The protein below binds the small molecule below.
Small molecule (SMILES): CC(=O)N[C@@H]1[C@@H](O)[C@H](O)[C@@H](CO)O[C@H]1O

Sequence of chain 1.C:
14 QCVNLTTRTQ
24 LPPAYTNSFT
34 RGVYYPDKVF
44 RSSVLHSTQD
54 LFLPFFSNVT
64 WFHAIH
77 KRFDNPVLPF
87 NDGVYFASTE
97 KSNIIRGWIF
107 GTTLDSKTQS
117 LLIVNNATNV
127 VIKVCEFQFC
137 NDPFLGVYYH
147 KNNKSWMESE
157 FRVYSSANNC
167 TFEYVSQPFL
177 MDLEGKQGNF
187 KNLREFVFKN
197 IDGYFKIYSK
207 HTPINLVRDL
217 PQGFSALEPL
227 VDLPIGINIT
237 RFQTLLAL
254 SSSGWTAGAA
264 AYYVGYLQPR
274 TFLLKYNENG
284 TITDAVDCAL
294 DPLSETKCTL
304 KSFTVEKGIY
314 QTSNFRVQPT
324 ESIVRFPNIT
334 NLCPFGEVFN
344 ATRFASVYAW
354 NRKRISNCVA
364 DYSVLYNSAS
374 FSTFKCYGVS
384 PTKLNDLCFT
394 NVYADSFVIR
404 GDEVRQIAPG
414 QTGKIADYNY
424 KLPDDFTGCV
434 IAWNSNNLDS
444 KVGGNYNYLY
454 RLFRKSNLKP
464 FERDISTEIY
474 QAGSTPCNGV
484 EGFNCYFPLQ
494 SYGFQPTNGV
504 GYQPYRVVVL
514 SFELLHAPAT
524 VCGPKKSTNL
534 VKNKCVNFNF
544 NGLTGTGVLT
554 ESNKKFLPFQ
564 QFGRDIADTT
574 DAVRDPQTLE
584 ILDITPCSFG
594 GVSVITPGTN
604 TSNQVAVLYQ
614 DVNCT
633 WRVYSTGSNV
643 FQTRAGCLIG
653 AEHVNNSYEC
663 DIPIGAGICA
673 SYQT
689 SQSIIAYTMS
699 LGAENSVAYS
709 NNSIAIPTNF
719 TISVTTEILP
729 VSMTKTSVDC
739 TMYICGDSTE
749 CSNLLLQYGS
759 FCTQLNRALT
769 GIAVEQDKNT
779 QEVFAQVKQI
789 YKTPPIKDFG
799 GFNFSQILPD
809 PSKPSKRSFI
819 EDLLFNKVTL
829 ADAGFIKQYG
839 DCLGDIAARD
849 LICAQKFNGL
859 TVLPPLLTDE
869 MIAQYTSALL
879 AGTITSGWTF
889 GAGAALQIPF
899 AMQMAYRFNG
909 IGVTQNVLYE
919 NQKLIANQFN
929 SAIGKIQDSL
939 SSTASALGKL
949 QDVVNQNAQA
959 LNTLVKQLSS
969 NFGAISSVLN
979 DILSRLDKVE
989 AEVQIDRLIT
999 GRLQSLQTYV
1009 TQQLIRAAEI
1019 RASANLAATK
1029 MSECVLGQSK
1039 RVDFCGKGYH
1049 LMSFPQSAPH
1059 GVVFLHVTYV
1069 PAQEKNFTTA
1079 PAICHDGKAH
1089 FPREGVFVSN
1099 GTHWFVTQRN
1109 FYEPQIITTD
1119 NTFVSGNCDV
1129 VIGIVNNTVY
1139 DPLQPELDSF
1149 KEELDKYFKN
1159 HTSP

Binding-site contacts:
Ligand atom N2 contacts residue ASN603 of chain 1.C at 2.9 Å (h-bond).
Ligand atom O7 contacts residue ASN603 of chain 1.C at 2.9 Å (h-bond).
Ligand atom C4 contacts residue ASN603 of chain 1.C at 4.3 Å.
Ligand atom C1 contacts residue ASN603 of chain 1.C at 1.5 Å.
Ligand atom O5 contacts residue ASN603 of chain 1.C at 2.4 Å (h-bond).
Ligand atom C2 contacts residue ASN603 of chain 1.C at 2.5 Å.
Ligand atom O6 contacts residue ASN603 of chain 1.C at 4.2 Å.
Ligand atom C7 contacts residue ASN603 of chain 1.C at 3.1 Å.
Ligand atom C8 contacts residue ASN603 of chain 1.C at 4.3 Å.
Ligand atom C5 contacts residue ASN603 of chain 1.C at 3.7 Å.
Ligand atom C3 contacts residue ASN603 of chain 1.C at 3.8 Å.